Binding-site contacts:
Ligand atom O6 contacts residue ASP208 of chain 1.B at 3.3 Å (salt-bridge).
Ligand atom C3 contacts residue ASN113 of chain 1.A at 3.8 Å.
Ligand atom O5 contacts residue ARG185 of chain 1.A at 4.4 Å.
Ligand atom O7 contacts residue ARG185 of chain 1.A at 2.6 Å (salt-bridge).
Ligand atom C1 contacts residue ASN113 of chain 1.A at 1.4 Å.
Ligand atom O7 contacts residue ASN113 of chain 1.A at 3.7 Å.
Ligand atom C8 contacts residue PHE189 of chain 1.A at 4.1 Å (hydrophobic).
Ligand atom C5 contacts residue ARG185 of chain 1.A at 4.1 Å.
Ligand atom C2 contacts residue ASN113 of chain 1.A at 2.5 Å.
Ligand atom C4 contacts residue LEU207 of chain 1.B at 3.9 Å (hydrophobic).
Ligand atom C2 contacts residue LEU207 of chain 1.B at 4.2 Å (hydrophobic).
Ligand atom C6 contacts residue ASP208 of chain 1.B at 3.2 Å.
Ligand atom C6 contacts residue PHE189 of chain 1.A at 3.7 Å (hydrophobic).
Ligand atom C5 contacts residue TYR116 of chain 1.A at 4.3 Å (hydrophobic).
Ligand atom O3 contacts residue ARG185 of chain 1.A at 4.1 Å.
Ligand atom C1 contacts residue TYR116 of chain 1.A at 4.1 Å (hydrophobic).
Ligand atom C5 contacts residue ASN113 of chain 1.A at 3.6 Å.
Ligand atom N2 contacts residue ARG185 of chain 1.A at 4.2 Å.
Ligand atom O6 contacts residue LEU207 of chain 1.B at 3.8 Å.
Ligand atom C7 contacts residue ARG185 of chain 1.A at 3.7 Å.
Ligand atom C1 contacts residue ARG185 of chain 1.A at 3.9 Å.
Ligand atom O5 contacts residue TYR116 of chain 1.A at 3.5 Å.
Ligand atom C3 contacts residue ARG185 of chain 1.A at 3.7 Å.
Ligand atom O6 contacts residue TYR116 of chain 1.A at 3.7 Å.
Ligand atom O5 contacts residue GLU109 of chain 1.A at 3.5 Å (salt-bridge).
Ligand atom C1 contacts residue GLU109 of chain 1.A at 3.6 Å.
Ligand atom O7 contacts residue LEU207 of chain 1.B at 3.9 Å.
Ligand atom C8 contacts residue ARG185 of chain 1.A at 4.0 Å.
Ligand atom O5 contacts residue PHE189 of chain 1.A at 4.2 Å.
Ligand atom N2 contacts residue ASN113 of chain 1.A at 3.0 Å (h-bond).
Ligand atom C2 contacts residue GLU109 of chain 1.A at 4.2 Å.
Ligand atom C7 contacts residue ASN113 of chain 1.A at 3.5 Å.
Ligand atom C6 contacts residue TYR116 of chain 1.A at 3.6 Å (hydrophobic).
Ligand atom O4 contacts residue ARG185 of chain 1.A at 2.8 Å (salt-bridge).
Ligand atom O3 contacts residue LEU207 of chain 1.B at 4.3 Å.
Ligand atom C5 contacts residue PHE189 of chain 1.A at 3.9 Å (hydrophobic).
Ligand atom O5 contacts residue ASN113 of chain 1.A at 2.3 Å (h-bond).
Ligand atom C4 contacts residue ARG185 of chain 1.A at 3.7 Å.
Ligand atom C4 contacts residue ASN113 of chain 1.A at 4.2 Å.
Ligand atom C2 contacts residue ARG185 of chain 1.A at 3.9 Å.

This protein binds this small molecule.
Small molecule (SMILES): CC(=O)N[C@H]1[C@H](O[C@H]2[C@H](O)[C@@H](NC(C)=O)CO[C@@H]2CO)O[C@H](CO)[C@@H](O)[C@@H]1O

Sequence of chain 1.A:
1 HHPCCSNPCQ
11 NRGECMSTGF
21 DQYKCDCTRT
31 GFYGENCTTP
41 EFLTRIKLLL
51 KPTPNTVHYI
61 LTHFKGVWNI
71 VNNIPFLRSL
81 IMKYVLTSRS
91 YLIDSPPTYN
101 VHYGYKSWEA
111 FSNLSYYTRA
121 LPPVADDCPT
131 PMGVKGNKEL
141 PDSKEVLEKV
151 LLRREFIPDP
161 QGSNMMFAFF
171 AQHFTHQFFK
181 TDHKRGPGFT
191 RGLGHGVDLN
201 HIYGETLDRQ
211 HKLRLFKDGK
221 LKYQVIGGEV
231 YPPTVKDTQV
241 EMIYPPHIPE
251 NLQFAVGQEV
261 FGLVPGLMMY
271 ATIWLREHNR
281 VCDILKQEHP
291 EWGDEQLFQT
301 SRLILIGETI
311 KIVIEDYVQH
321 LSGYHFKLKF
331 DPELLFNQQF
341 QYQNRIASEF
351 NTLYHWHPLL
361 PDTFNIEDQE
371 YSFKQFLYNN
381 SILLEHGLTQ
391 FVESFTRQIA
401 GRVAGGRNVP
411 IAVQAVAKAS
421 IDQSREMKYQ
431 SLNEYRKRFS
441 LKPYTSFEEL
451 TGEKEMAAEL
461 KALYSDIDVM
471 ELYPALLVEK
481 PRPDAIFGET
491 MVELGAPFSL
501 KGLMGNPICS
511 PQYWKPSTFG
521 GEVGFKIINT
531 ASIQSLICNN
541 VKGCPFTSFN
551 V

Sequence of chain 1.B:
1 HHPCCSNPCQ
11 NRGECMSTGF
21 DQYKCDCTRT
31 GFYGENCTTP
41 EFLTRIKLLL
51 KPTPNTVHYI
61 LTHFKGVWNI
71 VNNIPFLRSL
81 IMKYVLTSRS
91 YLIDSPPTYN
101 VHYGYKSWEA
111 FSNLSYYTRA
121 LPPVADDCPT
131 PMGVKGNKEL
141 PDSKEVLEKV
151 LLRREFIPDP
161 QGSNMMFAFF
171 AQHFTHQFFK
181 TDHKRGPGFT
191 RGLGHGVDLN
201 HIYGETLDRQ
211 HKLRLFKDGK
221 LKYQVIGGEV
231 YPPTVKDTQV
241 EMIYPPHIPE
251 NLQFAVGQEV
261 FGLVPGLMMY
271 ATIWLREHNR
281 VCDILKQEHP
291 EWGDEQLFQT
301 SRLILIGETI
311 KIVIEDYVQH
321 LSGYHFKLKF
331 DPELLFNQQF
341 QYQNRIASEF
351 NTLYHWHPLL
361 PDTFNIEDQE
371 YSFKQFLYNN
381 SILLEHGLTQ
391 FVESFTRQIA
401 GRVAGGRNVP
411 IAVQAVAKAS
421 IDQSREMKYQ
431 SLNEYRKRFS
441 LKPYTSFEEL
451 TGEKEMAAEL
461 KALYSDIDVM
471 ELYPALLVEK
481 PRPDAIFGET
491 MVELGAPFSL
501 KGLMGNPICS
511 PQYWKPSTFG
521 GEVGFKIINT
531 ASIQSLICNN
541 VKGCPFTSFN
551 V